Sequence of chain 4.A:
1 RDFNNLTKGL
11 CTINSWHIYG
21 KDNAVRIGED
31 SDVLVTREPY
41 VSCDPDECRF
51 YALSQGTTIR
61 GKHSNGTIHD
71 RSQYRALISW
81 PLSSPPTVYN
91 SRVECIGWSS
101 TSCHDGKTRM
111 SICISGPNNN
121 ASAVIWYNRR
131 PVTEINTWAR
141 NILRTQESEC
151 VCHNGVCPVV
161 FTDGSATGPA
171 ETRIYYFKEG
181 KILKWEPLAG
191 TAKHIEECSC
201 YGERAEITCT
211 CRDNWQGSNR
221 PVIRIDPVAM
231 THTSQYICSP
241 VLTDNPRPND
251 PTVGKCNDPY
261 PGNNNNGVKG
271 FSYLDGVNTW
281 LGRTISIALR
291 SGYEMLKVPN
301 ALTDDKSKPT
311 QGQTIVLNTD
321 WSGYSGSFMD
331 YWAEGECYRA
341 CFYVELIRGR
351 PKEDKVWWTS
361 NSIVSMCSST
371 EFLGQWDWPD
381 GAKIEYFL

Binding-site contacts:
Ligand atom O6 contacts residue ASN5 of chain 4.A at 4.5 Å.
Ligand atom C8 contacts residue ASP2 of chain 4.A at 4.2 Å.
Ligand atom O5 contacts residue ASN154 of chain 4.A at 4.1 Å.
Ligand atom N2 contacts residue PHE3 of chain 4.A at 3.0 Å (h-bond).
Ligand atom O3 contacts residue ASP2 of chain 4.A at 3.3 Å (salt-bridge).
Ligand atom N2 contacts residue ASN5 of chain 4.A at 2.8 Å (h-bond).
Ligand atom C1 contacts residue PHE3 of chain 4.A at 4.0 Å (hydrophobic).
Ligand atom C3 contacts residue ASN5 of chain 4.A at 3.8 Å.
Ligand atom C4 contacts residue ASN5 of chain 4.A at 4.3 Å.
Ligand atom C3 contacts residue PHE3 of chain 4.A at 4.4 Å (hydrophobic).
Ligand atom O7 contacts residue ASP2 of chain 4.A at 4.5 Å.
Ligand atom C7 contacts residue ASP2 of chain 4.A at 4.4 Å.
Ligand atom C3 contacts residue ASP2 of chain 4.A at 4.1 Å.
Ligand atom O5 contacts residue ASN5 of chain 4.A at 2.4 Å (h-bond).
Ligand atom C7 contacts residue ASN5 of chain 4.A at 4.0 Å.
Ligand atom O6 contacts residue ASN154 of chain 4.A at 4.4 Å.
Ligand atom C2 contacts residue PHE3 of chain 4.A at 3.9 Å (hydrophobic).
Ligand atom C2 contacts residue ASN5 of chain 4.A at 2.5 Å.
Ligand atom C7 contacts residue PHE3 of chain 4.A at 3.6 Å (hydrophobic).
Ligand atom C8 contacts residue PHE3 of chain 4.A at 3.4 Å (hydrophobic).
Ligand atom C5 contacts residue ASN5 of chain 4.A at 3.7 Å.
Ligand atom C1 contacts residue ASN5 of chain 4.A at 1.5 Å.
Ligand atom C1 contacts residue ASN154 of chain 4.A at 4.0 Å.
Ligand atom C5 contacts residue ASN154 of chain 4.A at 3.8 Å.

A small-molecule ligand and the protein it binds are described below.
Small molecule (SMILES): CC(=O)N[C@@H]1[C@@H](O)[C@H](O)[C@@H](CO)O[C@H]1O